This small molecule binds to this protein.
Small molecule (SMILES): CCCCCOc1ccc(S(N)(=O)=O)cc1

Binding-site contacts:
Ligand atom C6 contacts residue VAL126 of chain 1.A at 4.2 Å (hydrophobic).
Ligand atom N contacts residue HIS101 of chain 1.A at 3.3 Å (h-bond).
Ligand atom N contacts residue HIS99 of chain 1.A at 3.2 Å (h-bond).
Ligand atom C7 contacts residue HIS99 of chain 1.A at 4.0 Å.
Ligand atom S contacts residue HIS99 of chain 1.A at 3.9 Å.
Ligand atom O1 contacts residue HIS124 of chain 1.A at 3.4 Å (h-bond).
Ligand atom C8 contacts residue LEU202 of chain 1.A at 3.8 Å (hydrophobic).
Ligand atom C7 contacts residue VAL126 of chain 1.A at 3.7 Å (hydrophobic).
Ligand atom O2 contacts residue LEU202 of chain 1.A at 3.3 Å.
Ligand atom O2 contacts residue SER201 of chain 1.A at 4.0 Å.
Ligand atom O1 contacts residue VAL147 of chain 1.A at 3.8 Å.
Ligand atom N contacts residue GLU111 of chain 1.A at 4.2 Å.
Ligand atom C8 contacts residue ZN1 of chain 1.B at 4.2 Å.
Ligand atom C9 contacts residue THR204 of chain 1.A at 3.2 Å.
Ligand atom C contacts residue VAL139 of chain 1.A at 3.9 Å (hydrophobic).
Ligand atom O1 contacts residue ZN1 of chain 1.B at 3.0 Å.
Ligand atom C7 contacts residue LEU202 of chain 1.A at 3.7 Å (hydrophobic).
Ligand atom C5 contacts residue LEU202 of chain 1.A at 3.9 Å (hydrophobic).
Ligand atom S contacts residue HIS124 of chain 1.A at 3.9 Å.
Ligand atom S contacts residue ZN1 of chain 1.B at 3.0 Å.
Ligand atom C10 contacts residue LEU202 of chain 1.A at 4.0 Å (hydrophobic).
Ligand atom C9 contacts residue LEU202 of chain 1.A at 3.9 Å (hydrophobic).
Ligand atom N contacts residue ZN1 of chain 1.B at 1.9 Å.
Ligand atom C2 contacts residue PHE135 of chain 1.A at 3.7 Å (hydrophobic).
Ligand atom C6 contacts residue LEU202 of chain 1.A at 3.7 Å (hydrophobic).
Ligand atom C6 contacts residue GLN97 of chain 1.A at 3.9 Å.
Ligand atom C1 contacts residue PRO206 of chain 1.A at 3.8 Å (hydrophobic).
Ligand atom O2 contacts residue ZN1 of chain 1.B at 4.1 Å.
Ligand atom O2 contacts residue TRP213 of chain 1.A at 3.6 Å.
Ligand atom O2 contacts residue THR203 of chain 1.A at 3.0 Å (h-bond).
Ligand atom C10 contacts residue THR204 of chain 1.A at 3.2 Å.
Ligand atom N contacts residue THR203 of chain 1.A at 2.9 Å (h-bond).
Ligand atom C8 contacts residue HIS99 of chain 1.A at 4.0 Å.
Ligand atom C7 contacts residue GLN97 of chain 1.A at 4.2 Å.
Ligand atom C contacts residue PHE135 of chain 1.A at 4.1 Å (hydrophobic).
Ligand atom S contacts residue THR203 of chain 1.A at 3.9 Å.
Ligand atom O1 contacts residue TRP213 of chain 1.A at 4.0 Å.
Ligand atom O1 contacts residue VAL126 of chain 1.A at 3.9 Å.
Ligand atom O1 contacts residue HIS99 of chain 1.A at 3.3 Å.
Ligand atom N contacts residue HIS124 of chain 1.A at 3.4 Å (h-bond).

Sequence of chain 1.A:
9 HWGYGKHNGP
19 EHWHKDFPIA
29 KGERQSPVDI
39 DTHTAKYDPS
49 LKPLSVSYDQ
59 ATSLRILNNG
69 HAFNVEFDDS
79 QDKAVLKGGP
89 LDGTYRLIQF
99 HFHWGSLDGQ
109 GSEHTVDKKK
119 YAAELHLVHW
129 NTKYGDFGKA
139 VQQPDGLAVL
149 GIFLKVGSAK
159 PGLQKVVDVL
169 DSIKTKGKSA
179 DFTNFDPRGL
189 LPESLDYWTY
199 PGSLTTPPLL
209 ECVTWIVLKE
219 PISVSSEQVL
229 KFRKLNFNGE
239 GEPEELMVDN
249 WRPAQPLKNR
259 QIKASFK